Binding-site contacts:
Ligand atom N contacts residue GLU63 of chain 1.D at 2.9 Å (salt-bridge).
Ligand atom O contacts residue HIS70 of chain 1.D at 2.7 Å (h-bond).
Ligand atom C contacts residue TYR7 of chain 1.D at 3.3 Å (hydrophobic).
Ligand atom CA contacts residue TYR7 of chain 1.D at 3.2 Å (hydrophobic).
Ligand atom CD1 contacts residue GLU63 of chain 1.D at 3.6 Å.
Ligand atom CG contacts residue GLU63 of chain 1.D at 3.4 Å.
Ligand atom OXT contacts residue THR80 of chain 1.D at 3.6 Å.
Ligand atom SG contacts residue TRP167 of chain 1.D at 2.2 Å.
Ligand atom CB contacts residue GLU63 of chain 1.D at 3.6 Å.
Ligand atom O contacts residue TYR7 of chain 1.D at 3.2 Å.
Ligand atom CB contacts residue TRP167 of chain 1.D at 2.8 Å (hydrophobic).
Ligand atom N contacts residue TYR171 of chain 1.D at 2.8 Å (h-bond).
Ligand atom CA contacts residue TYR159 of chain 1.D at 3.6 Å (hydrophobic).
Ligand atom OXT contacts residue LYS146 of chain 1.D at 3.4 Å (salt-bridge).
Ligand atom O contacts residue LYS146 of chain 1.D at 2.9 Å (salt-bridge).
Ligand atom N contacts residue TYR99 of chain 1.D at 2.9 Å (h-bond).
Ligand atom N contacts residue ASP77 of chain 1.D at 2.8 Å (salt-bridge).
Ligand atom O contacts residue TYR84 of chain 1.D at 2.7 Å (h-bond).
Ligand atom O contacts residue TRP147 of chain 1.D at 2.9 Å (h-bond).
Ligand atom C contacts residue TYR84 of chain 1.D at 3.5 Å (hydrophobic).
Ligand atom CD2 contacts residue TYR7 of chain 1.D at 3.5 Å (hydrophobic).
Ligand atom N contacts residue TYR7 of chain 1.D at 2.7 Å (h-bond).
Ligand atom CA contacts residue GLU63 of chain 1.D at 3.5 Å.
Ligand atom CA contacts residue TYR171 of chain 1.D at 3.6 Å (hydrophobic).
Ligand atom O contacts residue TYR159 of chain 1.D at 2.7 Å (h-bond).
Ligand atom N contacts residue MET5 of chain 1.D at 3.6 Å.
Ligand atom O contacts residue HIS70 of chain 1.D at 3.4 Å.
Ligand atom C contacts residue THR143 of chain 1.D at 3.6 Å.
Ligand atom CD1 contacts residue GLN155 of chain 1.D at 3.3 Å.
Ligand atom O contacts residue ARG97 of chain 1.D at 3.5 Å (salt-bridge).
Ligand atom C contacts residue ASP77 of chain 1.D at 3.5 Å.
Ligand atom CB contacts residue ASP77 of chain 1.D at 3.5 Å.
Ligand atom N contacts residue TYR7 of chain 1.D at 3.5 Å (h-bond).
Ligand atom CA contacts residue ASP77 of chain 1.D at 3.2 Å.
Ligand atom CG2 contacts residue ASP77 of chain 1.D at 3.5 Å.
Ligand atom CD1 contacts residue MET45 of chain 1.D at 3.2 Å (hydrophobic).
Ligand atom SG contacts residue THR163 of chain 1.D at 3.5 Å (h-bond).
Ligand atom CD1 contacts residue VAL67 of chain 1.D at 3.5 Å (hydrophobic).
Ligand atom OG1 contacts residue ARG97 of chain 1.D at 3.0 Å (salt-bridge).
Ligand atom O contacts residue THR143 of chain 1.D at 2.7 Å (h-bond).

Sequence of chain 1.D:
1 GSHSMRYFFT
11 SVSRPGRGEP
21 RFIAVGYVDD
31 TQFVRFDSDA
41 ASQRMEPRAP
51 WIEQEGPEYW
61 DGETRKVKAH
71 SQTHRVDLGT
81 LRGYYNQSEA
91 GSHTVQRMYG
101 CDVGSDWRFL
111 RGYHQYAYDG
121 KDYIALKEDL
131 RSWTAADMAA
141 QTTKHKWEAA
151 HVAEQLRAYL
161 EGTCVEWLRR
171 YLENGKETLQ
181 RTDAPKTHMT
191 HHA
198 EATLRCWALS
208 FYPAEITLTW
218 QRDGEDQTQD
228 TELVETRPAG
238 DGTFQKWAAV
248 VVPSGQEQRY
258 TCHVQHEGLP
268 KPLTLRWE

The protein below binds the small molecule below.
Small molecule (SMILES): CSCC[C@H](NC(=O)[C@@H](NC(=O)[C@H](CC(C)C)NC(=O)[C@H](CC(C)C)NC(=O)CNC(=O)CNC(=O)[C@H](CC(C)C)NC(=O)[C@@H](N)CS)[C@@H](C)O)C(=O)N[C@H](C(=O)O)C(C)C